The small molecule below binds the protein below.
Small molecule (SMILES): CC1(C)Cc2cc(Cl)ccc2C(N[C@@H](Cc2ccccc2)c2nc(=O)c3cnccc3[nH]2)=N1

Sequence of chain 1.A:
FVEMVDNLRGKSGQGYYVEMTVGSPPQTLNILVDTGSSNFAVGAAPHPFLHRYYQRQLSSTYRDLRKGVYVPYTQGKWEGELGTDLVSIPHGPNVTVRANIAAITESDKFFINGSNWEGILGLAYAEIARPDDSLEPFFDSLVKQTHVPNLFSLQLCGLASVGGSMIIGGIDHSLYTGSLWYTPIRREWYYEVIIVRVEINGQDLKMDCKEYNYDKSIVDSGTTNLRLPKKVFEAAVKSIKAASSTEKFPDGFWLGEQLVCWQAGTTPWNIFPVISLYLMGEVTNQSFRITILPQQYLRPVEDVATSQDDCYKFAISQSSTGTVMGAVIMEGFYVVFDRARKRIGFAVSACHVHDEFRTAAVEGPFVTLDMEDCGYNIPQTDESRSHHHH

Binding-site contacts:
Ligand atom N24 contacts residue THR237 of chain 1.A at 3.6 Å.
Ligand atom C9 contacts residue TYR77 of chain 1.A at 3.5 Å (hydrophobic).
Ligand atom CL1 contacts residue LYS113 of chain 1.A at 3.8 Å.
Ligand atom C29 contacts residue GLY236 of chain 1.A at 3.2 Å.
Ligand atom C2 contacts residue PHE114 of chain 1.A at 3.8 Å (hydrophobic).
Ligand atom C32 contacts residue GLN18 of chain 1.A at 3.8 Å.
Ligand atom C30 contacts residue GLN18 of chain 1.A at 3.5 Å.
Ligand atom O25 contacts residue THR238 of chain 1.A at 3.3 Å (h-bond).
Ligand atom C17 contacts residue GLN79 of chain 1.A at 3.5 Å.
Ligand atom C32 contacts residue TRP121 of chain 1.A at 3.9 Å (hydrophobic).
Ligand atom C12 contacts residue GLY236 of chain 1.A at 3.8 Å.
Ligand atom C31 contacts residue GLY19 of chain 1.A at 3.8 Å.
Ligand atom C31 contacts residue GLN18 of chain 1.A at 3.3 Å.
Ligand atom C5 contacts residue GLN79 of chain 1.A at 3.9 Å.
Ligand atom C30 contacts residue GLY19 of chain 1.A at 3.5 Å.
Ligand atom N20 contacts residue ARG241 of chain 1.A at 3.4 Å.
Ligand atom C19 contacts residue THR237 of chain 1.A at 3.7 Å.
Ligand atom C27 contacts residue GLY236 of chain 1.A at 3.4 Å.
Ligand atom C28 contacts residue LEU36 of chain 1.A at 3.6 Å (hydrophobic).
Ligand atom N24 contacts residue THR238 of chain 1.A at 3.0 Å (h-bond).
Ligand atom CL1 contacts residue TYR77 of chain 1.A at 3.9 Å.
Ligand atom O25 contacts residue ASN239 of chain 1.A at 2.9 Å (h-bond).
Ligand atom C26 contacts residue GLY17 of chain 1.A at 3.8 Å.
Ligand atom C27 contacts residue LEU36 of chain 1.A at 3.6 Å (hydrophobic).
Ligand atom C31 contacts residue TRP121 of chain 1.A at 3.9 Å (hydrophobic).
Ligand atom C27 contacts residue ASP38 of chain 1.A at 3.7 Å.
Ligand atom C19 contacts residue THR238 of chain 1.A at 3.6 Å.
Ligand atom C15 contacts residue THR238 of chain 1.A at 3.4 Å.
Ligand atom C8 contacts residue ARG241 of chain 1.A at 3.8 Å.
Ligand atom C18 contacts residue ARG241 of chain 1.A at 3.5 Å.
Ligand atom C30 contacts residue LEU36 of chain 1.A at 3.9 Å (hydrophobic).
Ligand atom C10 contacts residue GLY236 of chain 1.A at 3.7 Å.
Ligand atom O25 contacts residue THR237 of chain 1.A at 3.4 Å.
Ligand atom C14 contacts residue GLY236 of chain 1.A at 3.2 Å.
Ligand atom CL1 contacts residue GLY80 of chain 1.A at 3.5 Å.
Ligand atom N11 contacts residue GLY236 of chain 1.A at 2.9 Å (h-bond).
Ligand atom C21 contacts residue ARG241 of chain 1.A at 3.5 Å.
Ligand atom C31 contacts residue LEU36 of chain 1.A at 3.8 Å (hydrophobic).
Ligand atom C17 contacts residue ARG241 of chain 1.A at 3.7 Å.
Ligand atom C2 contacts residue TYR77 of chain 1.A at 3.6 Å (hydrophobic).